Sequence of chain 1.Z:
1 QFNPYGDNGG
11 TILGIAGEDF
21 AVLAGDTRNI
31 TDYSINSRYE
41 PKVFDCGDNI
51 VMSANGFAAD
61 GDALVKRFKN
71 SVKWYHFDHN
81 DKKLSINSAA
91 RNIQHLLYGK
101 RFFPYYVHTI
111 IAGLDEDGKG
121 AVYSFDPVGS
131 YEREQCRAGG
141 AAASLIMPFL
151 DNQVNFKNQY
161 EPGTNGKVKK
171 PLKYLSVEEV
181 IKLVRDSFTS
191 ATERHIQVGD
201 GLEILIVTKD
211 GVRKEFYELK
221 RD

A protein and the small-molecule ligand that binds it are described below.
Small molecule (SMILES): CC(C)C[C@H](NC(=O)[C@H](Cc1ccccc1)N=[N+]=[N-])C(=O)NCC(=O)N[C@H](CCS(C)(=O)=O)Cc1ccc(CN)cc1

Sequence of chain 1.Y:
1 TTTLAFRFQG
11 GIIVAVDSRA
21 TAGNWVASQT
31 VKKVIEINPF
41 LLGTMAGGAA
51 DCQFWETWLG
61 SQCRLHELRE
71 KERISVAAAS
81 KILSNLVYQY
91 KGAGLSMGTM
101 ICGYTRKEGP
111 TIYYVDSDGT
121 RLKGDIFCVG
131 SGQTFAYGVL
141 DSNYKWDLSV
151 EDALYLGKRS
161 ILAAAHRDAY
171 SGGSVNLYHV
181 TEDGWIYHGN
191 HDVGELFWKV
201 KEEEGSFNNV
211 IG

Binding-site contacts:
Ligand atom C46 contacts residue THR1 of chain 1.Y at 1.5 Å.
Ligand atom C44 contacts residue VAL31 of chain 1.Y at 3.7 Å (hydrophobic).
Ligand atom C17 contacts residue ALA27 of chain 1.Y at 3.8 Å (hydrophobic).
Ligand atom C44 contacts residue GLN53 of chain 1.Y at 3.7 Å.
Ligand atom S48 contacts residue THR1 of chain 1.Y at 3.6 Å.
Ligand atom C41 contacts residue VAL31 of chain 1.Y at 3.7 Å (hydrophobic).
Ligand atom C47 contacts residue GLY47 of chain 1.Y at 3.6 Å.
Ligand atom C28 contacts residue GLY47 of chain 1.Y at 3.4 Å.
Ligand atom N45 contacts residue VAL31 of chain 1.Y at 3.6 Å.
Ligand atom N35 contacts residue GLY47 of chain 1.Y at 2.9 Å (h-bond).
Ligand atom C19 contacts residue ALA27 of chain 1.Y at 3.9 Å (hydrophobic).
Ligand atom C37 contacts residue LYS33 of chain 1.Y at 3.8 Å.
Ligand atom C47 contacts residue THR1 of chain 1.Y at 2.6 Å.
Ligand atom C42 contacts residue MET45 of chain 1.Y at 3.6 Å (hydrophobic).
Ligand atom C36 contacts residue THR1 of chain 1.Y at 2.4 Å.
Ligand atom C5 contacts residue PRO127 of chain 1.Z at 3.9 Å (hydrophobic).
Ligand atom C37 contacts residue GLY47 of chain 1.Y at 3.7 Å.
Ligand atom N27 contacts residue THR21 of chain 1.Y at 3.0 Å (h-bond).
Ligand atom C40 contacts residue VAL31 of chain 1.Y at 3.5 Å (hydrophobic).
Ligand atom C37 contacts residue THR1 of chain 1.Y at 2.8 Å.
Ligand atom C36 contacts residue GLY47 of chain 1.Y at 3.8 Å.
Ligand atom C15 contacts residue THR21 of chain 1.Y at 3.4 Å.
Ligand atom C41 contacts residue ALA49 of chain 1.Y at 3.7 Å (hydrophobic).
Ligand atom C18 contacts residue ASP126 of chain 1.Z at 3.6 Å.
Ligand atom O49 contacts residue SER131 of chain 1.Y at 2.8 Å (h-bond).
Ligand atom N45 contacts residue SER130 of chain 1.Z at 3.3 Å (h-bond).
Ligand atom C25 contacts residue THR21 of chain 1.Y at 3.6 Å.
Ligand atom C6 contacts residue TYR106 of chain 1.Z at 3.8 Å (hydrophobic).
Ligand atom N45 contacts residue GLU132 of chain 1.Z at 3.6 Å.
Ligand atom O26 contacts residue ALA49 of chain 1.Y at 3.5 Å (h-bond).
Ligand atom O49 contacts residue THR1 of chain 1.Y at 2.8 Å (h-bond).
Ligand atom N14 contacts residue ASP126 of chain 1.Z at 3.4 Å (salt-bridge).
Ligand atom C33 contacts residue GLY47 of chain 1.Y at 3.7 Å.
Ligand atom O34 contacts residue THR21 of chain 1.Y at 2.9 Å (h-bond).
Ligand atom C38 contacts residue LYS33 of chain 1.Y at 3.8 Å.
Ligand atom O34 contacts residue ALA20 of chain 1.Y at 3.5 Å.
Ligand atom N35 contacts residue THR1 of chain 1.Y at 3.7 Å.
Ligand atom N45 contacts residue GLN53 of chain 1.Y at 3.2 Å (h-bond).
Ligand atom C43 contacts residue MET45 of chain 1.Y at 3.6 Å (hydrophobic).
Ligand atom C40 contacts residue ALA49 of chain 1.Y at 3.5 Å (hydrophobic).